Binding-site contacts:
Ligand atom NI contacts residue CYS576 of chain 1.E at 2.4 Å.
Ligand atom C3 contacts residue ALA499 of chain 1.E at 3.7 Å (hydrophobic).
Ligand atom O3 contacts residue PRO522 of chain 1.E at 3.4 Å.
Ligand atom O3 contacts residue ALA499 of chain 1.E at 3.5 Å.
Ligand atom NI contacts residue CYS573 of chain 1.E at 2.2 Å.
Ligand atom N1 contacts residue ASN87 of chain 1.E at 4.0 Å.
Ligand atom N2 contacts residue PRO523 of chain 1.E at 3.0 Å.
Ligand atom C1 contacts residue ALA499 of chain 1.E at 3.6 Å (hydrophobic).
Ligand atom N1 contacts residue VAL500 of chain 1.E at 3.0 Å (h-bond).
Ligand atom C2 contacts residue PRO523 of chain 1.E at 3.2 Å (hydrophobic).
Ligand atom C2 contacts residue ARG501 of chain 1.E at 3.7 Å.
Ligand atom C1 contacts residue ARG501 of chain 1.E at 3.6 Å.
Ligand atom N2 contacts residue CYS576 of chain 1.E at 3.6 Å.
Ligand atom FE contacts residue CYS84 of chain 1.E at 2.2 Å.
Ligand atom C1 contacts residue CYS84 of chain 1.E at 3.1 Å (hydrophobic).
Ligand atom N1 contacts residue CYS84 of chain 1.E at 3.5 Å.
Ligand atom C2 contacts residue CYS84 of chain 1.E at 4.0 Å (hydrophobic).
Ligand atom C3 contacts residue PRO523 of chain 1.E at 3.7 Å (hydrophobic).
Ligand atom N2 contacts residue THR524 of chain 1.E at 2.8 Å (h-bond).
Ligand atom C3 contacts residue CYS84 of chain 1.E at 3.1 Å (hydrophobic).
Ligand atom O3 contacts residue CYS84 of chain 1.E at 4.0 Å.
Ligand atom N2 contacts residue ARG501 of chain 1.E at 3.8 Å.
Ligand atom N1 contacts residue ALA499 of chain 1.E at 3.3 Å.
Ligand atom N1 contacts residue ARG501 of chain 1.E at 2.8 Å (salt-bridge).
Ligand atom C2 contacts residue THR524 of chain 1.E at 3.7 Å.
Ligand atom C2 contacts residue PRO522 of chain 1.E at 3.6 Å (hydrophobic).
Ligand atom NI contacts residue ILE83 of chain 1.E at 3.9 Å.
Ligand atom NI contacts residue CYS84 of chain 1.E at 2.3 Å.
Ligand atom O3 contacts residue CYS576 of chain 1.E at 3.9 Å.
Ligand atom C3 contacts residue HIS88 of chain 1.E at 3.5 Å.
Ligand atom FE contacts residue CYS576 of chain 1.E at 2.3 Å.
Ligand atom O3 contacts residue HIS88 of chain 1.E at 3.3 Å (h-bond).
Ligand atom C3 contacts residue PRO522 of chain 1.E at 3.5 Å (hydrophobic).
Ligand atom C1 contacts residue VAL500 of chain 1.E at 4.0 Å (hydrophobic).
Ligand atom C3 contacts residue CYS576 of chain 1.E at 3.0 Å (hydrophobic).
Ligand atom C2 contacts residue CYS576 of chain 1.E at 3.0 Å (hydrophobic).
Ligand atom N2 contacts residue PRO522 of chain 1.E at 3.6 Å.
Ligand atom O3 contacts residue PRO523 of chain 1.E at 3.7 Å.
Ligand atom O3 contacts residue LEU504 of chain 1.E at 3.3 Å.
Ligand atom NI contacts residue CYS81 of chain 1.E at 2.2 Å.

Sequence of chain 1.E:
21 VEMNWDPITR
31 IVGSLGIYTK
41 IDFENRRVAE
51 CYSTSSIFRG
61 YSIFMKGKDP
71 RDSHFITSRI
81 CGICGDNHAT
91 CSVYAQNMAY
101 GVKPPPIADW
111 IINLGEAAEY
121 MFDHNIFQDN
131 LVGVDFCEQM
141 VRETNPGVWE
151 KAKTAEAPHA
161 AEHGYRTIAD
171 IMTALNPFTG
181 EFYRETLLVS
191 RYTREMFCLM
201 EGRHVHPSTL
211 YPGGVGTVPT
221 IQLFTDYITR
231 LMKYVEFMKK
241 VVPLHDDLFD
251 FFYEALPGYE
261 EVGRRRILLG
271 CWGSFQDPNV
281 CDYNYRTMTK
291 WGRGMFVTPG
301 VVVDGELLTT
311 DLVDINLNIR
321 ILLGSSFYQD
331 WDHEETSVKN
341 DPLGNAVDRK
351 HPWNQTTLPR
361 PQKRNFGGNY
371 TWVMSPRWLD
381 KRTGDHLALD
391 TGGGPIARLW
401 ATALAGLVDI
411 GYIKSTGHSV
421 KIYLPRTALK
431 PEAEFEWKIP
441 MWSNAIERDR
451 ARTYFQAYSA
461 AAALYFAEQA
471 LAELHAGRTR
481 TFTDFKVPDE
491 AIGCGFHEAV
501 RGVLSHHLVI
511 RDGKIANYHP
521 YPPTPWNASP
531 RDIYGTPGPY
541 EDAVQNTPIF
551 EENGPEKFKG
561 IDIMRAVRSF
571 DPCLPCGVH

A protein and the small-molecule ligand that binds it are described below.
Small molecule (SMILES): N#C[Fe]([Ni])(C#N)C=O